Binding-site contacts:
Ligand atom O7 contacts residue ASP200 of chain 1.A at 3.4 Å.
Ligand atom N6 contacts residue PHE271 of chain 1.A at 3.5 Å.
Ligand atom C14 contacts residue AKG1 of chain 1.C at 3.6 Å.
Ligand atom C18 contacts residue LEU122 of chain 1.A at 4.1 Å (hydrophobic).
Ligand atom C16 contacts residue HIS180 of chain 1.A at 3.7 Å.
Ligand atom C9 contacts residue AKG1 of chain 1.C at 3.5 Å.
Ligand atom C1 contacts residue PHE271 of chain 1.A at 3.6 Å (hydrophobic).
Ligand atom C4 contacts residue PHE271 of chain 1.A at 3.6 Å (hydrophobic).
Ligand atom C14 contacts residue HIS198 of chain 1.A at 4.0 Å.
Ligand atom C12 contacts residue GLN120 of chain 1.A at 3.7 Å.
Ligand atom C5 contacts residue ASP201 of chain 1.A at 3.5 Å.
Ligand atom O19 contacts residue LEU108 of chain 1.A at 4.0 Å.
Ligand atom O19 contacts residue ASP307 of chain 1.A at 2.7 Å (salt-bridge).
Ligand atom O13 contacts residue TYR311 of chain 1.A at 2.6 Å (h-bond).
Ligand atom N6 contacts residue ASP201 of chain 1.A at 2.7 Å (salt-bridge).
Ligand atom O19 contacts residue LEU122 of chain 1.A at 4.0 Å.
Ligand atom O13 contacts residue GLN120 of chain 1.A at 2.7 Å (h-bond).
Ligand atom O8 contacts residue LEU122 of chain 1.A at 3.7 Å.
Ligand atom O15 contacts residue AKG1 of chain 1.C at 2.8 Å (h-bond).
Ligand atom C14 contacts residue LEU195 of chain 1.A at 4.0 Å (hydrophobic).
Ligand atom O15 contacts residue GLN120 of chain 1.A at 2.9 Å (h-bond).
Ligand atom C18 contacts residue ILE303 of chain 1.A at 3.8 Å (hydrophobic).
Ligand atom O7 contacts residue ASP201 of chain 1.A at 3.0 Å (salt-bridge).
Ligand atom C14 contacts residue TYR311 of chain 1.A at 3.5 Å (hydrophobic).
Ligand atom C16 contacts residue ILE303 of chain 1.A at 3.8 Å (hydrophobic).
Ligand atom C12 contacts residue TYR311 of chain 1.A at 3.7 Å (hydrophobic).
Ligand atom O8 contacts residue THR182 of chain 1.A at 2.7 Å (h-bond).
Ligand atom C1 contacts residue ASP201 of chain 1.A at 3.6 Å.
Ligand atom C11 contacts residue AKG1 of chain 1.C at 3.7 Å.
Ligand atom C2 contacts residue PHE271 of chain 1.A at 3.5 Å (hydrophobic).
Ligand atom C18 contacts residue ASP307 of chain 1.A at 3.7 Å.
Ligand atom C11 contacts residue GLN120 of chain 1.A at 4.0 Å.
Ligand atom C16 contacts residue ASP201 of chain 1.A at 3.4 Å.
Ligand atom C10 contacts residue HIS180 of chain 1.A at 3.9 Å.
Ligand atom C2 contacts residue THR182 of chain 1.A at 3.9 Å.
Ligand atom C5 contacts residue PHE271 of chain 1.A at 3.6 Å (hydrophobic).
Ligand atom N3 contacts residue PHE271 of chain 1.A at 3.5 Å.
Ligand atom O8 contacts residue PHE271 of chain 1.A at 3.3 Å.
Ligand atom O13 contacts residue ARG114 of chain 1.A at 3.6 Å.
Ligand atom O8 contacts residue HIS180 of chain 1.A at 3.7 Å.

A protein and the small-molecule ligand that binds it are described below.
Small molecule (SMILES): C[C@@H](CCO)[C@@H]1NC(=O)/C(=C/[C@@](C)(O)CO)NC1=O

Sequence of chain 1.A:
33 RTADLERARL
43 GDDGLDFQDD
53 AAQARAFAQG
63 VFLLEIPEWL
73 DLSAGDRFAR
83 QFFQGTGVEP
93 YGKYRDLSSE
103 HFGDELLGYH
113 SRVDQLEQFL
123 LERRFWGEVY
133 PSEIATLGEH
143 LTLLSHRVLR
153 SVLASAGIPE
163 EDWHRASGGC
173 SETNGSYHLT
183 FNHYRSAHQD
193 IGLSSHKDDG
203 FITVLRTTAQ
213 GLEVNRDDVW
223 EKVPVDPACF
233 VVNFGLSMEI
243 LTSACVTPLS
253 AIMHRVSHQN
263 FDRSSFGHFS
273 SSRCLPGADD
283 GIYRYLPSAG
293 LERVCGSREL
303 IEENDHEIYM